A protein and the small-molecule ligand that binds it are described below.
Small molecule (SMILES): COc1ccc(Cl)c(-c2nnc3c(C)nc4ccc(C(=O)NCC(C)C)cc4n23)c1

Sequence of chain 1.B:
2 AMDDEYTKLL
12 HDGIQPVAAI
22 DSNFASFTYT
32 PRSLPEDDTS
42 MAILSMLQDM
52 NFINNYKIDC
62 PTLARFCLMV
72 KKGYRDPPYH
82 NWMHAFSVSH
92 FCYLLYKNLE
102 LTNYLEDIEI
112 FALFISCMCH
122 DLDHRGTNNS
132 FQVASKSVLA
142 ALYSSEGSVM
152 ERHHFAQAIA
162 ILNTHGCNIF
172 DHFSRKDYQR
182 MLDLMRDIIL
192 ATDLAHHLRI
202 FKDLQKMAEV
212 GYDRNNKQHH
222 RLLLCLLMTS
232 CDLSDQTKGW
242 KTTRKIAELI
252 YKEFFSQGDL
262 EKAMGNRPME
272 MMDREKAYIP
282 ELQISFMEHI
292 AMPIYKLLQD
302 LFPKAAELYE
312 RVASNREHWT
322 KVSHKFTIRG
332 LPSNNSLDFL

Binding-site contacts:
Ligand atom C27 contacts residue ILE251 of chain 1.B at 3.5 Å (hydrophobic).
Ligand atom C19 contacts residue HIS81 of chain 1.B at 3.7 Å.
Ligand atom CL1 contacts residue PHE255 of chain 1.B at 3.6 Å.
Ligand atom C9 contacts residue PHE287 of chain 1.B at 3.5 Å (hydrophobic).
Ligand atom C8 contacts residue PHE287 of chain 1.B at 3.4 Å (hydrophobic).
Ligand atom C26 contacts residue THR193 of chain 1.B at 3.4 Å.
Ligand atom C20 contacts residue HIS81 of chain 1.B at 4.0 Å.
Ligand atom C27 contacts residue GLN284 of chain 1.B at 3.6 Å.
Ligand atom O25 contacts residue LEU195 of chain 1.B at 3.7 Å.
Ligand atom C3 contacts residue PHE287 of chain 1.B at 3.4 Å (hydrophobic).
Ligand atom C1 contacts residue PHE287 of chain 1.B at 3.3 Å (hydrophobic).
Ligand atom O25 contacts residue THR193 of chain 1.B at 3.2 Å (h-bond).
Ligand atom C26 contacts residue LEU195 of chain 1.B at 3.7 Å (hydrophobic).
Ligand atom C16 contacts residue LEU234 of chain 1.B at 3.9 Å (hydrophobic).
Ligand atom N10 contacts residue ILE251 of chain 1.B at 3.9 Å.
Ligand atom C29 contacts residue ILE291 of chain 1.B at 3.5 Å (hydrophobic).
Ligand atom C26 contacts residue LEU234 of chain 1.B at 4.0 Å (hydrophobic).
Ligand atom C2 contacts residue PHE287 of chain 1.B at 3.4 Å (hydrophobic).
Ligand atom C26 contacts residue ASP233 of chain 1.B at 3.2 Å.
Ligand atom N13 contacts residue TYR80 of chain 1.B at 3.9 Å.
Ligand atom C14 contacts residue LEU234 of chain 1.B at 4.0 Å (hydrophobic).
Ligand atom C27 contacts residue GLN237 of chain 1.B at 3.3 Å.
Ligand atom N10 contacts residue PHE287 of chain 1.B at 3.5 Å.
Ligand atom C29 contacts residue LEU195 of chain 1.B at 3.6 Å (hydrophobic).
Ligand atom O25 contacts residue ASP233 of chain 1.B at 4.0 Å.
Ligand atom C8 contacts residue ILE251 of chain 1.B at 3.4 Å (hydrophobic).
Ligand atom C5 contacts residue PHE287 of chain 1.B at 3.9 Å (hydrophobic).
Ligand atom N13 contacts residue LEU234 of chain 1.B at 3.6 Å.
Ligand atom C4 contacts residue PHE287 of chain 1.B at 3.6 Å (hydrophobic).
Ligand atom C16 contacts residue LEU195 of chain 1.B at 3.8 Å (hydrophobic).
Ligand atom N7 contacts residue PHE287 of chain 1.B at 3.3 Å.
Ligand atom C17 contacts residue LEU195 of chain 1.B at 4.0 Å (hydrophobic).
Ligand atom C27 contacts residue PHE287 of chain 1.B at 3.9 Å (hydrophobic).
Ligand atom C5 contacts residue PHE255 of chain 1.B at 4.0 Å (hydrophobic).
Ligand atom CL1 contacts residue HIS81 of chain 1.B at 3.9 Å.
Ligand atom C6 contacts residue PHE287 of chain 1.B at 3.6 Å (hydrophobic).
Ligand atom N12 contacts residue ILE251 of chain 1.B at 3.2 Å.
Ligand atom C9 contacts residue ILE251 of chain 1.B at 3.2 Å (hydrophobic).
Ligand atom C14 contacts residue PHE287 of chain 1.B at 4.0 Å (hydrophobic).
Ligand atom N13 contacts residue ILE251 of chain 1.B at 3.9 Å.